The small molecule below binds the protein below.
Small molecule (SMILES): NCc1ccc(CNC(=O)[C@@H]2CCCN2C(=O)[C@H](N)Cc2ccccc2)cc1

Binding-site contacts:
Ligand atom O1 contacts residue TRP227 of chain 1.B at 3.2 Å.
Ligand atom C12 contacts residue GLY228 of chain 1.B at 3.4 Å.
Ligand atom C17 contacts residue ASN95 of chain 1.B at 3.8 Å.
Ligand atom C contacts residue ASP199 of chain 1.B at 3.5 Å.
Ligand atom N contacts residue CYS231 of chain 1.B at 3.6 Å.
Ligand atom C contacts residue GLY230 of chain 1.B at 3.7 Å.
Ligand atom C20 contacts residue TRP227 of chain 1.B at 3.8 Å (hydrophobic).
Ligand atom C5 contacts residue SER226 of chain 1.B at 3.7 Å.
Ligand atom C20 contacts residue VAL225 of chain 1.B at 3.6 Å (hydrophobic).
Ligand atom N contacts residue ALA200 of chain 1.B at 2.8 Å (h-bond).
Ligand atom C5 contacts residue GOL1 of chain 1.N at 3.8 Å.
Ligand atom N contacts residue ASP199 of chain 1.B at 2.6 Å (salt-bridge).
Ligand atom C19 contacts residue TRP227 of chain 1.B at 3.7 Å (hydrophobic).
Ligand atom C2 contacts residue GLY228 of chain 1.B at 3.7 Å.
Ligand atom C11 contacts residue GLY228 of chain 1.B at 3.6 Å.
Ligand atom C7 contacts residue SER226 of chain 1.B at 3.8 Å.
Ligand atom C contacts residue GLY228 of chain 1.B at 3.8 Å.
Ligand atom C2 contacts residue GLY230 of chain 1.B at 3.7 Å.
Ligand atom C18 contacts residue ASN95 of chain 1.B at 3.7 Å.
Ligand atom N3 contacts residue GLY228 of chain 1.B at 2.7 Å (h-bond).
Ligand atom C5 contacts residue SER205 of chain 1.B at 3.1 Å.
Ligand atom C8 contacts residue HIS43 of chain 1.B at 3.6 Å.
Ligand atom C10 contacts residue TRP50 of chain 1.B at 3.8 Å (hydrophobic).
Ligand atom N1 contacts residue SER226 of chain 1.B at 2.9 Å (h-bond).
Ligand atom O1 contacts residue GLY228 of chain 1.B at 3.0 Å (h-bond).
Ligand atom O contacts residue GOL1 of chain 1.N at 3.0 Å (h-bond).
Ligand atom N1 contacts residue TRP227 of chain 1.B at 3.8 Å.
Ligand atom C1 contacts residue GLY228 of chain 1.B at 3.7 Å.
Ligand atom C9 contacts residue TYR47 of chain 1.B at 3.5 Å (hydrophobic).
Ligand atom N1 contacts residue SER205 of chain 1.B at 3.6 Å.
Ligand atom N contacts residue GLY230 of chain 1.B at 2.7 Å (h-bond).
Ligand atom C1 contacts residue TRP227 of chain 1.B at 3.8 Å (hydrophobic).
Ligand atom C3 contacts residue GLU202 of chain 1.B at 3.5 Å.
Ligand atom C17 contacts residue GLU94 of chain 1.B at 3.4 Å.
Ligand atom C13 contacts residue GLY228 of chain 1.B at 3.5 Å.
Ligand atom C contacts residue ALA200 of chain 1.B at 3.5 Å (hydrophobic).
Ligand atom C16 contacts residue TYR47 of chain 1.B at 3.6 Å (hydrophobic).
Ligand atom C21 contacts residue TRP227 of chain 1.B at 3.6 Å (hydrophobic).
Ligand atom N1 contacts residue HIS43 of chain 1.B at 3.7 Å.
Ligand atom C6 contacts residue GOL1 of chain 1.N at 3.8 Å.

Sequence of chain 1.B:
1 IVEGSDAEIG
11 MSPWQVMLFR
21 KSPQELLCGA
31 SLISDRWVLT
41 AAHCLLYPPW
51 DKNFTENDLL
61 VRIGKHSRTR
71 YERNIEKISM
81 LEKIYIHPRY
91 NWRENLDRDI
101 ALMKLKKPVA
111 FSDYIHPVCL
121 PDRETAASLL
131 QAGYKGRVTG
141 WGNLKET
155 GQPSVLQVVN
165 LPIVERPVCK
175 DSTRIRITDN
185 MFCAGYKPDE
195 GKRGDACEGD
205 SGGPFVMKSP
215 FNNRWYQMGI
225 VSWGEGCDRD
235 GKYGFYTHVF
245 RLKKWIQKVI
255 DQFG